Sequence of chain 19.A:
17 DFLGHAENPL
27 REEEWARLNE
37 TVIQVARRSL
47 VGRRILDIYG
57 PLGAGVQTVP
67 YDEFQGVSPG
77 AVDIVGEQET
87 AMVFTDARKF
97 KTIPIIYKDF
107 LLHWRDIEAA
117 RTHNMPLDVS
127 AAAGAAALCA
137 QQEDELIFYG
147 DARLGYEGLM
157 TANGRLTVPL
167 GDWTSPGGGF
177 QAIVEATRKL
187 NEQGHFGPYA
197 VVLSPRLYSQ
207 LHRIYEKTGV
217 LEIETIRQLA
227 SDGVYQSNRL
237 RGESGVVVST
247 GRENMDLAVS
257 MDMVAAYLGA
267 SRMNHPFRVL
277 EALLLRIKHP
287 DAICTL

This protein binds this small molecule.
Small molecule (SMILES): CC(C)C[C@H](NC(=O)CN)C(=O)N[C@H](C(=O)N[C@H](C(=O)NCC(=O)N[C@@H](CO)C(=O)N[C@@H](CC(C)C)C(=O)N[C@@H](CCCN=C(N)N)C(=O)NCC=O)C(C)C)[C@@H](C)O

Binding-site contacts:
Ligand atom CB contacts residue ILE39 of chain 19.A at 3.6 Å (hydrophobic).
Ligand atom CA contacts residue ASP258 of chain 19.A at 3.5 Å.
Ligand atom CB contacts residue ASP258 of chain 19.A at 3.5 Å.
Ligand atom O contacts residue ARG49 of chain 19.A at 3.1 Å (salt-bridge).
Ligand atom NH1 contacts residue ASP228 of chain 19.A at 2.7 Å (salt-bridge).
Ligand atom O contacts residue ARG50 of chain 19.A at 3.6 Å.
Ligand atom CD2 contacts residue ARG43 of chain 19.A at 3.7 Å.
Ligand atom N contacts residue ILE39 of chain 19.A at 3.7 Å.
Ligand atom C contacts residue ILE39 of chain 19.A at 3.6 Å (hydrophobic).
Ligand atom OG1 contacts residue ILE39 of chain 19.A at 3.5 Å.
Ligand atom OG1 contacts residue MET259 of chain 19.A at 2.8 Å (h-bond).
Ligand atom CG2 contacts residue ALA42 of chain 19.A at 3.7 Å (hydrophobic).
Ligand atom CA contacts residue ARG49 of chain 19.A at 3.5 Å.
Ligand atom CB contacts residue ARG49 of chain 19.A at 3.5 Å.
Ligand atom CA contacts residue ARG50 of chain 19.A at 3.5 Å.
Ligand atom N contacts residue ASP258 of chain 19.A at 3.0 Å (salt-bridge).
Ligand atom CB contacts residue ASP258 of chain 19.A at 3.7 Å.
Ligand atom C contacts residue ARG49 of chain 19.A at 3.4 Å.
Ligand atom CD2 contacts residue ASP258 of chain 19.A at 3.5 Å.
Ligand atom O contacts residue ILE39 of chain 19.A at 3.6 Å.
Ligand atom NE contacts residue ASP53 of chain 19.A at 3.7 Å.
Ligand atom CD contacts residue LEU52 of chain 19.A at 3.5 Å (hydrophobic).
Ligand atom CB contacts residue ARG50 of chain 19.A at 3.7 Å.
Ligand atom NH1 contacts residue THR246 of chain 19.A at 3.0 Å (h-bond).
Ligand atom CA contacts residue ASP258 of chain 19.A at 3.7 Å.
Ligand atom N contacts residue ARG49 of chain 19.A at 3.0 Å (salt-bridge).
Ligand atom N contacts residue ARG49 of chain 19.A at 3.6 Å.
Ligand atom O contacts residue ARG43 of chain 19.A at 3.0 Å (salt-bridge).
Ligand atom C contacts residue ASP258 of chain 19.A at 3.7 Å.
Ligand atom O contacts residue ARG43 of chain 19.A at 3.1 Å (salt-bridge).
Ligand atom CB contacts residue MET259 of chain 19.A at 3.8 Å (hydrophobic).
Ligand atom NH2 contacts residue ARG50 of chain 19.A at 3.3 Å (salt-bridge).
Ligand atom N contacts residue ARG49 of chain 19.A at 3.6 Å.
Ligand atom N contacts residue ASP258 of chain 19.A at 2.9 Å (salt-bridge).
Ligand atom N contacts residue ASP258 of chain 19.A at 2.8 Å (salt-bridge).
Ligand atom C contacts residue ASP258 of chain 19.A at 3.6 Å.
Ligand atom CA contacts residue ASP258 of chain 19.A at 3.7 Å.
Ligand atom CD contacts residue ARG50 of chain 19.A at 3.6 Å.
Ligand atom CG2 contacts residue MET259 of chain 19.A at 3.7 Å (hydrophobic).
Ligand atom OG1 contacts residue ASP258 of chain 19.A at 3.3 Å.